This small molecule binds to this protein.
Small molecule (SMILES): CC(=O)N[C@H]1[C@H](O[C@H]2[C@H](O)[C@@H](NC(C)=O)CO[C@@H]2CO)O[C@H](CO)[C@@H](O[C@@H]2O[C@H](CO[C@H]3O[C@H](CO[C@H]4O[C@H](CO)[C@@H](O)[C@H](O)[C@@H]4O)[C@@H](O)[C@H](O[C@H]4O[C@H](CO)[C@@H](O)[C@H](O)[C@@H]4O)[C@@H]3O)[C@@H](O)[C@H](O[C@H]3O[C@H](CO)[C@@H](O)[C@H](O)[C@@H]3O[C@H]3O[C@H](CO)[C@@H](O)[C@H](O)[C@@H]3O[C@H]3O[C@H](CO)[C@@H](O)[C@H](O)[C@@H]3O)[C@@H]2O)[C@@H]1O

Binding-site contacts:
Ligand atom O3 contacts residue ALA57 of chain 2.A at 3.4 Å (h-bond).
Ligand atom O6 contacts residue SER28 of chain 2.A at 3.7 Å.
Ligand atom O6 contacts residue THR272 of chain 2.C at 4.0 Å.
Ligand atom C8 contacts residue SER58 of chain 2.A at 3.2 Å.
Ligand atom C1 contacts residue ASN270 of chain 2.C at 1.4 Å.
Ligand atom O6 contacts residue GLN407 of chain 2.C at 4.2 Å.
Ligand atom O7 contacts residue VAL409 of chain 2.C at 4.2 Å.
Ligand atom O5 contacts residue ASN270 of chain 2.C at 2.3 Å (h-bond).
Ligand atom C7 contacts residue ASN270 of chain 2.C at 3.5 Å.
Ligand atom C6 contacts residue MAN6 of chain 2.M at 3.3 Å.
Ligand atom C6 contacts residue HIS55 of chain 2.A at 3.6 Å.
Ligand atom N2 contacts residue ALA57 of chain 2.A at 2.9 Å (h-bond).
Ligand atom C2 contacts residue ASN270 of chain 2.C at 2.5 Å.
Ligand atom O6 contacts residue MAN6 of chain 2.M at 3.7 Å.
Ligand atom C5 contacts residue MAN6 of chain 2.M at 3.9 Å.
Ligand atom O7 contacts residue ASN270 of chain 2.C at 3.7 Å.
Ligand atom C8 contacts residue ALA57 of chain 2.A at 4.2 Å (hydrophobic).
Ligand atom O2 contacts residue HIS55 of chain 2.A at 4.1 Å.
Ligand atom O3 contacts residue CYS56 of chain 2.A at 4.1 Å.
Ligand atom C5 contacts residue HIS55 of chain 2.A at 4.0 Å.
Ligand atom O7 contacts residue GLY408 of chain 2.C at 4.0 Å.
Ligand atom C7 contacts residue ALA57 of chain 2.A at 4.0 Å (hydrophobic).
Ligand atom C3 contacts residue ASN270 of chain 2.C at 3.8 Å.
Ligand atom C8 contacts residue TYR59 of chain 2.A at 4.1 Å (hydrophobic).
Ligand atom O2 contacts residue GLN407 of chain 2.C at 4.2 Å.
Ligand atom C4 contacts residue MAN6 of chain 2.M at 4.1 Å.
Ligand atom C3 contacts residue ALA57 of chain 2.A at 4.2 Å (hydrophobic).
Ligand atom O7 contacts residue ALA30 of chain 2.A at 3.4 Å (h-bond).
Ligand atom O4 contacts residue HIS55 of chain 2.A at 4.0 Å.
Ligand atom O2 contacts residue MAN6 of chain 2.M at 3.6 Å.
Ligand atom C8 contacts residue MAN5 of chain 2.M at 4.2 Å.
Ligand atom C2 contacts residue ALA57 of chain 2.A at 3.4 Å (hydrophobic).
Ligand atom C5 contacts residue ASN270 of chain 2.C at 3.6 Å.
Ligand atom O2 contacts residue THR81 of chain 2.A at 3.5 Å (h-bond).
Ligand atom O7 contacts residue MAN5 of chain 2.M at 3.2 Å (h-bond).
Ligand atom N2 contacts residue SER58 of chain 2.A at 4.2 Å.
Ligand atom N2 contacts residue ASN270 of chain 2.C at 2.9 Å (h-bond).
Ligand atom O3 contacts residue HIS55 of chain 2.A at 3.8 Å.
Ligand atom C4 contacts residue ASN270 of chain 2.C at 4.2 Å.
Ligand atom O5 contacts residue MAN6 of chain 2.M at 3.4 Å (h-bond).

Sequence of chain 2.A:
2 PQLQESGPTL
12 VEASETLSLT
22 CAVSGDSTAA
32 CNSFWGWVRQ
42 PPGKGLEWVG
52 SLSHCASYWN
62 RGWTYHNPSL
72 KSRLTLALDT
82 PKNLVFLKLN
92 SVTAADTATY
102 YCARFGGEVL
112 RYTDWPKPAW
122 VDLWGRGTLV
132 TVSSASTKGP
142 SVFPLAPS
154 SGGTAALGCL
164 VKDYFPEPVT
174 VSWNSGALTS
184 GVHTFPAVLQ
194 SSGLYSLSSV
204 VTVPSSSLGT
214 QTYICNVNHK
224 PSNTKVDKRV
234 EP

Sequence of chain 2.C:
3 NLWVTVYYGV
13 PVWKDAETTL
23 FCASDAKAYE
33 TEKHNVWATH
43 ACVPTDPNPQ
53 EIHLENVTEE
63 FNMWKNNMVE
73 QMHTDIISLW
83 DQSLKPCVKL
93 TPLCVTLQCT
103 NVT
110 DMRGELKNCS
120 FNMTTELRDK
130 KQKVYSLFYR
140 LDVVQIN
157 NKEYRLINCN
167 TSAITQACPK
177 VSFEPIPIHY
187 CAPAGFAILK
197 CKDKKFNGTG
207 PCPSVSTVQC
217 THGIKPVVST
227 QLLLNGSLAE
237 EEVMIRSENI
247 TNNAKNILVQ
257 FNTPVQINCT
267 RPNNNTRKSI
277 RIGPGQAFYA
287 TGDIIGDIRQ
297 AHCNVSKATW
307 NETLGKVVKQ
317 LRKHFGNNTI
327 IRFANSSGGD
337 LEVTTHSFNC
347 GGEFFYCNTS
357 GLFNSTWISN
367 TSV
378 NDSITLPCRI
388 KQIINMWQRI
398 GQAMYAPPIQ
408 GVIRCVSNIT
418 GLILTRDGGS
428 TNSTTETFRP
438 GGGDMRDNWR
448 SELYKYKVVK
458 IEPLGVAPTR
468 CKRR